Sequence of chain 1.NA:
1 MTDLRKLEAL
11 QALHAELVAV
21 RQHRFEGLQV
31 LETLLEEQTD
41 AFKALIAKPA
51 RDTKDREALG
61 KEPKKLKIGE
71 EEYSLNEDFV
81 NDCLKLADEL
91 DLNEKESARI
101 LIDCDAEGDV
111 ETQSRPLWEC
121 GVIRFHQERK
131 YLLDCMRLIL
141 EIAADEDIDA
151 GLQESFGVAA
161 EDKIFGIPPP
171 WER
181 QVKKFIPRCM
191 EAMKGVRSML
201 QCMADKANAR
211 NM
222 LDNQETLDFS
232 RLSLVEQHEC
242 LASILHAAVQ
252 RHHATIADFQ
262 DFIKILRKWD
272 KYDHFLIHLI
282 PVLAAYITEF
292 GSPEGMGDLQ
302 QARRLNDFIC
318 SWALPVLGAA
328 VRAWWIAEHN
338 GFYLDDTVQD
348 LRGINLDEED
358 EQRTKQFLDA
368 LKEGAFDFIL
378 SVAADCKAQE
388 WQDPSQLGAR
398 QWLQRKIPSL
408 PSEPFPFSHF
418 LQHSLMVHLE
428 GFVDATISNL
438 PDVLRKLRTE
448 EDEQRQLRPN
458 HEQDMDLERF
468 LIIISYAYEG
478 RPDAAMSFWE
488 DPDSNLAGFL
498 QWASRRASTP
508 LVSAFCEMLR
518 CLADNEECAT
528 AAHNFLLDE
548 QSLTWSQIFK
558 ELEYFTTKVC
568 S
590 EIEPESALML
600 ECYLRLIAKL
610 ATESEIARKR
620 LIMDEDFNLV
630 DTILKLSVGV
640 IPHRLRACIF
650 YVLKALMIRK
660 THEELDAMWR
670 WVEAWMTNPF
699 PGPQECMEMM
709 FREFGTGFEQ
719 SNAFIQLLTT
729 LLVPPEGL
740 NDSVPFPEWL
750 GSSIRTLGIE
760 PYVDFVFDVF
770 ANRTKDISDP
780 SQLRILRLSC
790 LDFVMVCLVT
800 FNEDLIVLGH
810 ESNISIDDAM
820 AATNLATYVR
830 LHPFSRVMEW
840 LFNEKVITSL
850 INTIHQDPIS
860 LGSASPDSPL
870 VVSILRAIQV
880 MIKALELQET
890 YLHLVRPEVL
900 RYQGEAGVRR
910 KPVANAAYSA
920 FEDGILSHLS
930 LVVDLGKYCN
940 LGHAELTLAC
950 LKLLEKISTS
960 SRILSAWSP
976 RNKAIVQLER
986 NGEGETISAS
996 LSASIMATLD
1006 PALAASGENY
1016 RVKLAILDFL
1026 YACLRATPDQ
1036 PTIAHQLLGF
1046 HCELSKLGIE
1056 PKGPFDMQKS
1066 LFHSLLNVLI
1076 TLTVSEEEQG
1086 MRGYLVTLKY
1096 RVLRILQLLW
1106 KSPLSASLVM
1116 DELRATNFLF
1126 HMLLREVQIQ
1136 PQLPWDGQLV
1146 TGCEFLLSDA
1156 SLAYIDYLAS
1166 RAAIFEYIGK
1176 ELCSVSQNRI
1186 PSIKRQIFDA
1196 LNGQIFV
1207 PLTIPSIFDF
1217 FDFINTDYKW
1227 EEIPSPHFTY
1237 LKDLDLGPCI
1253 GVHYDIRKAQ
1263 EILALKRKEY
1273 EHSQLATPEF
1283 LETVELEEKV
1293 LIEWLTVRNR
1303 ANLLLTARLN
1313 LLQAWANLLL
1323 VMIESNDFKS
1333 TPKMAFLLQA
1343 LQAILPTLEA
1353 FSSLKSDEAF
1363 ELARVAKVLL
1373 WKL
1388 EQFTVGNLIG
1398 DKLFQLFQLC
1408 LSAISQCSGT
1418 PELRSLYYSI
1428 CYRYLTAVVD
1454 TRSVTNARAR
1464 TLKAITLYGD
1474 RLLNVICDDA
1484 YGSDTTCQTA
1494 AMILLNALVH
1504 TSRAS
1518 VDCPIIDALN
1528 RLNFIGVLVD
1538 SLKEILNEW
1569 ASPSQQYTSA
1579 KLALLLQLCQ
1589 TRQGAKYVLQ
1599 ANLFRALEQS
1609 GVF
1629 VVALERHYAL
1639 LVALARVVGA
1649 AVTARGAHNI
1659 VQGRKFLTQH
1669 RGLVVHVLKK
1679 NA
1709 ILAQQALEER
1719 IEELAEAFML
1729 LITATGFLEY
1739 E

Binding-site contacts:
Ligand atom CD1 contacts residue PHE1125 of chain 1.NA at 3.6 Å (hydrophobic).
Ligand atom CE2 contacts residue ASP182 of chain 1.MB at 4.2 Å.
Ligand atom SD contacts residue ASN1072 of chain 1.NA at 3.7 Å.
Ligand atom CA contacts residue HIS1126 of chain 1.NA at 4.3 Å.
Ligand atom CE1 contacts residue ASP182 of chain 1.MB at 4.0 Å.
Ligand atom CE1 contacts residue ASN1072 of chain 1.NA at 3.3 Å.
Ligand atom CB contacts residue THR1121 of chain 1.NA at 3.3 Å.
Ligand atom O contacts residue GLN1063 of chain 1.NA at 2.9 Å (h-bond).
Ligand atom OH contacts residue ASP182 of chain 1.MB at 2.3 Å (salt-bridge).
Ligand atom CE1 contacts residue THR1121 of chain 1.NA at 3.9 Å.
Ligand atom O contacts residue VAL1202 of chain 1.NA at 3.2 Å.
Ligand atom CD1 contacts residue ASN1122 of chain 1.NA at 4.3 Å.
Ligand atom CD2 contacts residue THR1121 of chain 1.NA at 4.3 Å.
Ligand atom OH contacts residue GLN1063 of chain 1.NA at 3.7 Å.
Ligand atom OH contacts residue HIS1068 of chain 1.NA at 3.8 Å.
Ligand atom CD1 contacts residue THR1121 of chain 1.NA at 3.0 Å.
Ligand atom CD2 contacts residue LEU1129 of chain 1.NA at 4.2 Å (hydrophobic).
Ligand atom CE2 contacts residue GLN1063 of chain 1.NA at 3.3 Å.
Ligand atom CD2 contacts residue GLN1063 of chain 1.NA at 3.6 Å.
Ligand atom CZ contacts residue ASN1072 of chain 1.NA at 3.5 Å.
Ligand atom CG contacts residue ASN1072 of chain 1.NA at 4.2 Å.
Ligand atom C contacts residue GLN1063 of chain 1.NA at 3.9 Å.
Ligand atom CG contacts residue GLN1063 of chain 1.NA at 4.3 Å.
Ligand atom CG2 contacts residue GLN1063 of chain 1.NA at 3.3 Å.
Ligand atom CD1 contacts residue ASN1072 of chain 1.NA at 4.0 Å.
Ligand atom O contacts residue HIS1126 of chain 1.NA at 3.3 Å (h-bond).
Ligand atom CA contacts residue GLN1063 of chain 1.NA at 4.3 Å.
Ligand atom CD2 contacts residue PHE1125 of chain 1.NA at 4.2 Å (hydrophobic).
Ligand atom CG contacts residue THR1121 of chain 1.NA at 3.3 Å.
Ligand atom CD1 contacts residue GLN1063 of chain 1.NA at 3.8 Å.
Ligand atom C contacts residue HIS1126 of chain 1.NA at 4.0 Å.
Ligand atom CZ contacts residue ASP182 of chain 1.MB at 3.4 Å.
Ligand atom CD2 contacts residue ALA1120 of chain 1.NA at 3.5 Å (hydrophobic).
Ligand atom CZ contacts residue GLN1063 of chain 1.NA at 4.1 Å.
Ligand atom C contacts residue VAL1202 of chain 1.NA at 4.2 Å (hydrophobic).
Ligand atom O contacts residue THR1121 of chain 1.NA at 4.0 Å.
Ligand atom CD2 contacts residue HIS1126 of chain 1.NA at 3.4 Å.
Ligand atom CD2 contacts residue THR1121 of chain 1.NA at 4.0 Å.
Ligand atom OH contacts residue ASN1072 of chain 1.NA at 3.1 Å (h-bond).
Ligand atom CG contacts residue HIS1126 of chain 1.NA at 4.3 Å.

This protein binds this small molecule.
Small molecule (SMILES): CC[C@H](C)[C@H](N)C(=O)N[C@@H](CC(C)C)C(=O)N1CCC[C@H]1C(=O)N[C@@H](CCSC)C(=O)N[C@@H](Cc1ccc(O)cc1)C(=O)N[C@@H](CCCCN)C(=O)N[C@@H](CC(C)C)C(=O)N[C@@H](CO)C(=O)N1CCC[C@H]1C=O

Sequence of chain 1.MB:
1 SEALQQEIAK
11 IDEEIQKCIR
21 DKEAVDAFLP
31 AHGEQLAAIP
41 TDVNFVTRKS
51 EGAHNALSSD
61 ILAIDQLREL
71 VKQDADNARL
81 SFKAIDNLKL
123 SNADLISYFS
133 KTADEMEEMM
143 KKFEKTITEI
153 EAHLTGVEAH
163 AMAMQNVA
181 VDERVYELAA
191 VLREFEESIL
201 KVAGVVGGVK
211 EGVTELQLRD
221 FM